Sequence of chain 1.A:
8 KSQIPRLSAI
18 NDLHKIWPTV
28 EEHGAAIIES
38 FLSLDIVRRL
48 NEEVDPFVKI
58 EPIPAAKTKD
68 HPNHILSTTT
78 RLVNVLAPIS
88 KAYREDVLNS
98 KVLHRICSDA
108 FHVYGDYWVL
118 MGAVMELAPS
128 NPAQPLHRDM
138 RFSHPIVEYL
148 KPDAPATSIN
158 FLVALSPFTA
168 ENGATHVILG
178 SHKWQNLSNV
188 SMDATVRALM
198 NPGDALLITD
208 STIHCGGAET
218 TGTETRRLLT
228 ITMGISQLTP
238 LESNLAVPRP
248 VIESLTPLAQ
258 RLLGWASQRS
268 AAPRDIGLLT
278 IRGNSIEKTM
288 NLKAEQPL

Binding-site contacts:
Ligand atom O16 contacts residue ASP136 of chain 2.A at 3.5 Å.
Ligand atom O16 contacts residue MET137 of chain 2.A at 3.0 Å (h-bond).
Ligand atom C7 contacts residue AKG1 of chain 2.C at 3.5 Å.
Ligand atom C10 contacts residue PHE139 of chain 2.A at 3.5 Å (hydrophobic).
Ligand atom C18 contacts residue AKG1 of chain 2.C at 3.7 Å.
Ligand atom C14 contacts residue GLN131 of chain 2.A at 4.0 Å.
Ligand atom C8 contacts residue PHE139 of chain 2.A at 3.9 Å (hydrophobic).
Ligand atom C11 contacts residue PRO132 of chain 2.A at 3.9 Å (hydrophobic).
Ligand atom C2 contacts residue AKG1 of chain 2.C at 3.6 Å.
Ligand atom C7 contacts residue ASP136 of chain 2.A at 4.0 Å.
Ligand atom C12 contacts residue HIS134 of chain 2.A at 3.8 Å.
Ligand atom C8 contacts residue HIS134 of chain 2.A at 3.5 Å.
Ligand atom C15 contacts residue ASP136 of chain 2.A at 3.8 Å.
Ligand atom C15 contacts residue MET137 of chain 2.A at 4.0 Å (hydrophobic).
Ligand atom C11 contacts residue ILE72 of chain 2.A at 3.7 Å (hydrophobic).
Ligand atom C10 contacts residue HIS134 of chain 2.A at 3.3 Å.
Ligand atom C2 contacts residue LEU79 of chain 2.A at 3.6 Å (hydrophobic).
Ligand atom C14 contacts residue HIS134 of chain 2.A at 3.8 Å.
Ligand atom C1 contacts residue MET122 of chain 2.A at 3.8 Å (hydrophobic).
Ligand atom C12 contacts residue PRO132 of chain 2.A at 4.0 Å (hydrophobic).
Ligand atom C12 contacts residue ILE72 of chain 2.A at 3.6 Å (hydrophobic).
Ligand atom C14 contacts residue AKG1 of chain 2.C at 3.8 Å.
Ligand atom C9 contacts residue ILE72 of chain 2.A at 3.8 Å (hydrophobic).
Ligand atom C20 contacts residue THR227 of chain 2.A at 3.9 Å.
Ligand atom C20 contacts residue MET118 of chain 2.A at 3.3 Å (hydrophobic).
Ligand atom C13 contacts residue HIS134 of chain 2.A at 3.9 Å.
Ligand atom C13 contacts residue ILE72 of chain 2.A at 3.6 Å (hydrophobic).
Ligand atom C19 contacts residue MET118 of chain 2.A at 3.8 Å (hydrophobic).
Ligand atom C9 contacts residue HIS134 of chain 2.A at 3.5 Å.
Ligand atom C10 contacts residue ILE72 of chain 2.A at 3.8 Å (hydrophobic).
Ligand atom C1 contacts residue MET118 of chain 2.A at 3.4 Å (hydrophobic).
Ligand atom O5 contacts residue ASN70 of chain 2.A at 2.9 Å (h-bond).
Ligand atom O5 contacts residue LEU73 of chain 2.A at 3.8 Å.
Ligand atom C19 contacts residue AKG1 of chain 2.C at 3.9 Å.
Ligand atom C1 contacts residue AKG1 of chain 2.C at 4.0 Å.
Ligand atom C1 contacts residue LEU79 of chain 2.A at 3.7 Å (hydrophobic).
Ligand atom C3 contacts residue AKG1 of chain 2.C at 3.7 Å.
Ligand atom C14 contacts residue ILE72 of chain 2.A at 3.8 Å (hydrophobic).
Ligand atom C13 contacts residue GLN131 of chain 2.A at 3.4 Å.
Ligand atom C11 contacts residue HIS134 of chain 2.A at 3.5 Å.

This protein binds this small molecule.
Small molecule (SMILES): O=C1N[C@@H](Cc2ccccc2)C(=O)Nc2ccccc21

Sequence of chain 2.A:
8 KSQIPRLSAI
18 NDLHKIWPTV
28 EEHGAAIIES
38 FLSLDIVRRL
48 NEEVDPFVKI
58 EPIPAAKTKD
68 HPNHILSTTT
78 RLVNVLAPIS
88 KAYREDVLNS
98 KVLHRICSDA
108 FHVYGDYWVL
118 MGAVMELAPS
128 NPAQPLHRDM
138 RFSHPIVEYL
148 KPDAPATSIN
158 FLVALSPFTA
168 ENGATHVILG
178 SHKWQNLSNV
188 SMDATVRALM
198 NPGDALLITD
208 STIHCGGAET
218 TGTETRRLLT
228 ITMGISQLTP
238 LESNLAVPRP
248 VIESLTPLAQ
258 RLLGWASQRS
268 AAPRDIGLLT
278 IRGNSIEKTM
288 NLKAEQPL